Sequence of chain 1.A:
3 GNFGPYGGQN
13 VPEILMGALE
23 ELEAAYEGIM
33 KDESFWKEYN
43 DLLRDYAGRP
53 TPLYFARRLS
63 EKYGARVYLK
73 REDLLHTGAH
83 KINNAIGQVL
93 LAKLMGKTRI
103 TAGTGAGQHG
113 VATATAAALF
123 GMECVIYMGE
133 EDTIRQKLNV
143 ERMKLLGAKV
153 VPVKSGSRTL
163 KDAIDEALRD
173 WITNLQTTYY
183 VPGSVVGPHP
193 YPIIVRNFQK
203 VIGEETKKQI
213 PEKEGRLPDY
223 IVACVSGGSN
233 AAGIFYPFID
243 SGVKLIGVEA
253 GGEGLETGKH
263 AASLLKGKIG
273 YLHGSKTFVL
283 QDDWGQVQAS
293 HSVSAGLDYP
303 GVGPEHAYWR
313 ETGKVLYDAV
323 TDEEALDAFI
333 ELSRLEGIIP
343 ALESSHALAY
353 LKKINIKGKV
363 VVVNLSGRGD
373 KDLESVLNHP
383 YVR

This small molecule binds to this protein.
Small molecule (SMILES): C=C(/N=C/c1c(COP(=O)(O)O)cnc(C)c1O)C(=O)O

Binding-site contacts:
Ligand atom OP2 contacts residue GLY230 of chain 1.A at 2.8 Å (h-bond).
Ligand atom C2A contacts residue SER368 of chain 1.A at 3.6 Å.
Ligand atom O3 contacts residue GLN110 of chain 1.A at 3.3 Å.
Ligand atom OP1 contacts residue ASN232 of chain 1.A at 2.9 Å (h-bond).
Ligand atom C4 contacts residue LYS83 of chain 1.A at 3.7 Å.
Ligand atom P contacts residue SER231 of chain 1.A at 3.3 Å.
Ligand atom C contacts residue THR106 of chain 1.A at 3.4 Å.
Ligand atom O contacts residue HIS111 of chain 1.A at 3.6 Å.
Ligand atom O contacts residue ES11 of chain 1.D at 3.2 Å.
Ligand atom OP4 contacts residue LYS83 of chain 1.A at 3.1 Å (salt-bridge).
Ligand atom C4A contacts residue LYS83 of chain 1.A at 3.3 Å.
Ligand atom OXT contacts residue GLN110 of chain 1.A at 3.1 Å (h-bond).
Ligand atom CB contacts residue GLY298 of chain 1.A at 3.4 Å.
Ligand atom O contacts residue ALA108 of chain 1.A at 3.6 Å.
Ligand atom C contacts residue ALA108 of chain 1.A at 3.5 Å (hydrophobic).
Ligand atom OP3 contacts residue LYS83 of chain 1.A at 3.3 Å (salt-bridge).
Ligand atom CA contacts residue ES11 of chain 1.D at 3.7 Å.
Ligand atom C6 contacts residue GLU345 of chain 1.A at 3.6 Å.
Ligand atom CB contacts residue ES11 of chain 1.D at 3.1 Å.
Ligand atom C contacts residue GLY107 of chain 1.A at 3.6 Å.
Ligand atom N1 contacts residue GLU345 of chain 1.A at 3.4 Å.
Ligand atom OP2 contacts residue GLY229 of chain 1.A at 3.5 Å (h-bond).
Ligand atom OP2 contacts residue SER231 of chain 1.A at 3.5 Å (h-bond).
Ligand atom OXT contacts residue THR106 of chain 1.A at 3.4 Å (h-bond).
Ligand atom P contacts residue GLY230 of chain 1.A at 3.6 Å.
Ligand atom C2 contacts residue HIS82 of chain 1.A at 3.7 Å.
Ligand atom N1 contacts residue HIS82 of chain 1.A at 3.6 Å.
Ligand atom OXT contacts residue HIS111 of chain 1.A at 2.8 Å (h-bond).
Ligand atom C5A contacts residue GLY298 of chain 1.A at 3.7 Å.
Ligand atom O contacts residue GLY107 of chain 1.A at 2.7 Å (h-bond).
Ligand atom O contacts residue THR106 of chain 1.A at 2.7 Å (h-bond).
Ligand atom N contacts residue GLY298 of chain 1.A at 3.6 Å.
Ligand atom OP1 contacts residue HIS82 of chain 1.A at 3.1 Å (h-bond).
Ligand atom OP1 contacts residue SER231 of chain 1.A at 3.1 Å (h-bond).
Ligand atom OP3 contacts residue GLY230 of chain 1.A at 3.4 Å (h-bond).
Ligand atom CB contacts residue LEU162 of chain 1.A at 3.5 Å (hydrophobic).
Ligand atom OP3 contacts residue SER186 of chain 1.A at 2.6 Å (h-bond).
Ligand atom OP3 contacts residue SER231 of chain 1.A at 2.5 Å (h-bond).
Ligand atom N1 contacts residue SER368 of chain 1.A at 2.9 Å (h-bond).
Ligand atom OP2 contacts residue SER228 of chain 1.A at 3.2 Å (h-bond).